Binding-site contacts:
Ligand atom C2 contacts residue ASN278 of chain 1.A at 2.5 Å.
Ligand atom N2 contacts residue VAL290 of chain 1.A at 3.7 Å.
Ligand atom C5 contacts residue ASN291 of chain 1.A at 3.9 Å.
Ligand atom C6 contacts residue ASN291 of chain 1.A at 4.3 Å.
Ligand atom C3 contacts residue VAL290 of chain 1.A at 4.3 Å (hydrophobic).
Ligand atom C1 contacts residue VAL290 of chain 1.A at 3.8 Å (hydrophobic).
Ligand atom C2 contacts residue VAL290 of chain 1.A at 4.1 Å (hydrophobic).
Ligand atom C8 contacts residue ASN278 of chain 1.A at 4.5 Å.
Ligand atom C8 contacts residue VAL290 of chain 1.A at 4.2 Å (hydrophobic).
Ligand atom C3 contacts residue ASN278 of chain 1.A at 3.8 Å.
Ligand atom N2 contacts residue ASN278 of chain 1.A at 2.9 Å (h-bond).
Ligand atom O7 contacts residue GLU69 of chain 1.B at 3.1 Å (salt-bridge).
Ligand atom C7 contacts residue GLU69 of chain 1.B at 4.3 Å.
Ligand atom C7 contacts residue ASN278 of chain 1.A at 3.3 Å.
Ligand atom C4 contacts residue ASN278 of chain 1.A at 4.2 Å.
Ligand atom C7 contacts residue VAL290 of chain 1.A at 4.4 Å (hydrophobic).
Ligand atom O5 contacts residue ASN278 of chain 1.A at 2.4 Å (h-bond).
Ligand atom C5 contacts residue ASN278 of chain 1.A at 3.7 Å.
Ligand atom O7 contacts residue ASN278 of chain 1.A at 3.4 Å (h-bond).
Ligand atom O5 contacts residue ASN291 of chain 1.A at 3.7 Å.
Ligand atom C8 contacts residue SER38 of chain 1.A at 4.1 Å.
Ligand atom C1 contacts residue ASN278 of chain 1.A at 1.4 Å.
Ligand atom C1 contacts residue ASN291 of chain 1.A at 3.9 Å.

Sequence of chain 1.A:
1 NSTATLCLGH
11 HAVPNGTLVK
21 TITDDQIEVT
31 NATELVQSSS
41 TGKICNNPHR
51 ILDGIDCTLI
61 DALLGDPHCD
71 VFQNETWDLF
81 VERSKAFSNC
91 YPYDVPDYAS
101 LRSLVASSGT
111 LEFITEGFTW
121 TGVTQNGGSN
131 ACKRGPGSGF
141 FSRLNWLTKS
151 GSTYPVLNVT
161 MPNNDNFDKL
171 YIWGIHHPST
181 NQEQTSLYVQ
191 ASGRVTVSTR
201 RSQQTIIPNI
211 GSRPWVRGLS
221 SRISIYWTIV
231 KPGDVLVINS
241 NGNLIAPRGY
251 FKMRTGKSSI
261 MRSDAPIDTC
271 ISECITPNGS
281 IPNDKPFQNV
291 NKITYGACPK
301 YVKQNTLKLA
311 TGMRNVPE

This small molecule binds to this protein.
Small molecule (SMILES): CC(=O)N[C@H]1[C@H](O[C@H]2[C@H](O)[C@@H](NC(C)=O)CO[C@@H]2CO)O[C@H](CO)[C@@H](O)[C@@H]1O

Sequence of chain 1.B:
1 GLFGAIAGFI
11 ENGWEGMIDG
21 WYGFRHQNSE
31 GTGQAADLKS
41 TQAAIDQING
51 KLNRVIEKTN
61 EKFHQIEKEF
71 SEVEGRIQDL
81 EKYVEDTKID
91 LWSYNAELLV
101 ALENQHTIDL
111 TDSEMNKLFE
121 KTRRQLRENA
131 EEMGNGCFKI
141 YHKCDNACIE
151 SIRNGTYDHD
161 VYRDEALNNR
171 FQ